Sequence of chain 1.A:
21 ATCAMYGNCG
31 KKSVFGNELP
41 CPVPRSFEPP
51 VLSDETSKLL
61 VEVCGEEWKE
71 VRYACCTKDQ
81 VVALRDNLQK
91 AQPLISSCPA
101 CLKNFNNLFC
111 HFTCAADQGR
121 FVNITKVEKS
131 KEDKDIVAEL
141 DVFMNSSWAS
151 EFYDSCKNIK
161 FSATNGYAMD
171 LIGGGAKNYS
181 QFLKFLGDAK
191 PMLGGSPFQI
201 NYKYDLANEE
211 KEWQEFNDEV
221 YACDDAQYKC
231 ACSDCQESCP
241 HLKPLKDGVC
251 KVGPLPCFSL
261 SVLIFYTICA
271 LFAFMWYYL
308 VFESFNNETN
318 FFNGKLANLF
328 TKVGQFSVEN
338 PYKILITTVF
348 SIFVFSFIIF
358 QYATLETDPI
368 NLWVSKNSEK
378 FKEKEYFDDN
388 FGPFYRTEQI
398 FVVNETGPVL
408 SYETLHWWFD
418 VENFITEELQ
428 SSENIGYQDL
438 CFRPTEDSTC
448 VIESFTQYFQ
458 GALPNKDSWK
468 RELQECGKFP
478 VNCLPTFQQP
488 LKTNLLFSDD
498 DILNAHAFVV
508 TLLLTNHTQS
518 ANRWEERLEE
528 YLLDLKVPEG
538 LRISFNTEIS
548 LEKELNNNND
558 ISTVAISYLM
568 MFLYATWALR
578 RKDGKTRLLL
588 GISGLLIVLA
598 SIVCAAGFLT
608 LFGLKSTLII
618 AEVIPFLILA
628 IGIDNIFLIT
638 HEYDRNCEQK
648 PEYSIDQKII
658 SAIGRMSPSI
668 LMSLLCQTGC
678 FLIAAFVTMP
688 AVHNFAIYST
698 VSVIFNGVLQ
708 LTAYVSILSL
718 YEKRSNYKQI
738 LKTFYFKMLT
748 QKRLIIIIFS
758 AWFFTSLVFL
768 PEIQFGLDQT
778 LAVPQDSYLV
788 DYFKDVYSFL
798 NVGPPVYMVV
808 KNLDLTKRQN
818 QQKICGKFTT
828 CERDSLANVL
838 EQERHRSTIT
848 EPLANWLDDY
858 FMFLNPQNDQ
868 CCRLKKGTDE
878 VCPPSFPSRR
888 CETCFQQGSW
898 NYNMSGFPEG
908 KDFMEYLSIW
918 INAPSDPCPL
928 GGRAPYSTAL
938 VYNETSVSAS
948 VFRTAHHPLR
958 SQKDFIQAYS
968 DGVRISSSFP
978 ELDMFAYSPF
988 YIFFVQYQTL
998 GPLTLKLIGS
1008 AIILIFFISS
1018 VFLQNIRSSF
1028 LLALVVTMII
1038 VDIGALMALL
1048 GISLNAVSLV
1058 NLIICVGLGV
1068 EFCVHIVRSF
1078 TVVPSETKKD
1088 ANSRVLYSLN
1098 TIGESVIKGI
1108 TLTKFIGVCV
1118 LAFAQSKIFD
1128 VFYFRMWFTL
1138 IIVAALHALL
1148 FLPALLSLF

The small molecule below binds the protein below.
Small molecule (SMILES): CC(C)CCC[C@@H](C)[C@H]1CC[C@H]2[C@@H]3CC=C4C[C@@H](OC(=O)CCC(=O)O)CC[C@]4(C)[C@H]3CC[C@]12C

Binding-site contacts:
Ligand atom CAY contacts residue LEU767 of chain 1.A at 3.3 Å (hydrophobic).
Ligand atom OAF contacts residue THR1001 of chain 1.A at 3.8 Å.
Ligand atom CAR contacts residue ILE1037 of chain 1.A at 4.1 Å (hydrophobic).
Ligand atom OAH contacts residue LEU1002 of chain 1.A at 2.9 Å.
Ligand atom CAD contacts residue LEU767 of chain 1.A at 3.4 Å (hydrophobic).
Ligand atom OAG contacts residue ILE770 of chain 1.A at 3.1 Å.
Ligand atom CAP contacts residue GLY1006 of chain 1.A at 3.9 Å.
Ligand atom CAR contacts residue ILE1005 of chain 1.A at 3.8 Å (hydrophobic).
Ligand atom CAN contacts residue ILE1010 of chain 1.A at 3.8 Å (hydrophobic).
Ligand atom CAM contacts residue LEU767 of chain 1.A at 3.4 Å (hydrophobic).
Ligand atom OAG contacts residue MET1044 of chain 1.A at 3.8 Å.
Ligand atom CAY contacts residue GLY1041 of chain 1.A at 3.6 Å.
Ligand atom CAT contacts residue ILE1037 of chain 1.A at 3.8 Å (hydrophobic).
Ligand atom OAG contacts residue LEU1059 of chain 1.A at 4.0 Å.
Ligand atom CAX contacts residue THR1001 of chain 1.A at 3.4 Å.
Ligand atom CAA contacts residue ILE1010 of chain 1.A at 3.6 Å (hydrophobic).
Ligand atom OAW contacts residue LEU767 of chain 1.A at 3.4 Å.
Ligand atom CBG contacts residue GLY1006 of chain 1.A at 3.8 Å.
Ligand atom CAS contacts residue THR1034 of chain 1.A at 3.5 Å.
Ligand atom CAY contacts residue ILE770 of chain 1.A at 3.7 Å (hydrophobic).
Ligand atom CAD contacts residue VAL1038 of chain 1.A at 3.9 Å (hydrophobic).
Ligand atom OAF contacts residue LEU1051 of chain 1.A at 3.4 Å.
Ligand atom CAL contacts residue LEU1051 of chain 1.A at 4.0 Å (hydrophobic).
Ligand atom CAK contacts residue GLY1006 of chain 1.A at 4.0 Å.
Ligand atom CAS contacts residue VAL1038 of chain 1.A at 3.6 Å (hydrophobic).
Ligand atom CAI contacts residue LEU1002 of chain 1.A at 3.4 Å (hydrophobic).
Ligand atom CAK contacts residue LEU1002 of chain 1.A at 3.5 Å (hydrophobic).
Ligand atom CAM contacts residue ILE770 of chain 1.A at 3.5 Å (hydrophobic).
Ligand atom CAC contacts residue THR1034 of chain 1.A at 3.9 Å.
Ligand atom OAG contacts residue GLY1041 of chain 1.A at 2.8 Å.
Ligand atom CAI contacts residue THR1001 of chain 1.A at 3.8 Å.
Ligand atom CAL contacts residue THR1001 of chain 1.A at 3.9 Å.
Ligand atom CAX contacts residue LEU1051 of chain 1.A at 3.9 Å (hydrophobic).
Ligand atom OAG contacts residue LEU767 of chain 1.A at 3.7 Å.
Ligand atom CAU contacts residue THR1034 of chain 1.A at 3.0 Å.
Ligand atom CAT contacts residue VAL1038 of chain 1.A at 3.8 Å (hydrophobic).
Ligand atom CAZ contacts residue LEU1002 of chain 1.A at 4.0 Å (hydrophobic).
Ligand atom CAQ contacts residue GLY1006 of chain 1.A at 3.6 Å.
Ligand atom OAW contacts residue GLY1041 of chain 1.A at 3.8 Å.
Ligand atom OAH contacts residue THR1001 of chain 1.A at 3.2 Å.